Sequence of chain 51.D:
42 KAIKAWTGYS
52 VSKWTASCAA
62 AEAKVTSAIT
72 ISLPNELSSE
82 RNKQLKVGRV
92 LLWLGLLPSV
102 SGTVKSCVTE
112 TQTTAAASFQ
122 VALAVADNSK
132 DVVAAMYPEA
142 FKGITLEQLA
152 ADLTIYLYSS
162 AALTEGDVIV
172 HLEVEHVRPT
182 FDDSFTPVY

The small molecule below binds the protein below.
Small molecule (SMILES): Nc1ncnc2c1ncn2[C@@H]1O[C@H](COO[C@@H]2C[C@@H](CO[P](=O)(O)O[C@H]3[C@@H](O)[C@H](n4cnc5c(N)ncnc54)O[C@@H]3COP(=O)=O)O[C@H]2n2ccc(=O)[nH]c2=O)[C@@H](OOP(O)OC[C@H]2O[C@@H](n3ccc(=O)[nH]c3=O)[C@H](O)[C@@H]2O)[C@H]1O.Op1oo1

Binding-site contacts:
Ligand atom OP2 contacts residue VAL178 of chain 51.E at 4.5 Å.
Ligand atom C6 contacts residue TRP47 of chain 51.D at 3.9 Å (hydrophobic).
Ligand atom N1 contacts residue TRP47 of chain 51.D at 4.3 Å.
Ligand atom C8 contacts residue TRP47 of chain 51.D at 3.8 Å (hydrophobic).
Ligand atom N6 contacts residue TYR50 of chain 51.D at 4.2 Å.
Ligand atom N3 contacts residue TRP47 of chain 51.D at 4.1 Å.
Ligand atom N6 contacts residue THR48 of chain 51.D at 3.3 Å (h-bond).
Ligand atom N1 contacts residue THR48 of chain 51.D at 4.0 Å.
Ligand atom N6 contacts residue TRP47 of chain 51.D at 3.8 Å.
Ligand atom O4' contacts residue TRP47 of chain 51.D at 4.1 Å.
Ligand atom C4 contacts residue TRP47 of chain 51.D at 3.9 Å (hydrophobic).
Ligand atom C5' contacts residue VAL178 of chain 51.E at 4.5 Å (hydrophobic).
Ligand atom C1' contacts residue TRP47 of chain 51.D at 4.3 Å (hydrophobic).
Ligand atom C5 contacts residue TRP47 of chain 51.D at 3.8 Å (hydrophobic).
Ligand atom N7 contacts residue TRP47 of chain 51.D at 3.7 Å.
Ligand atom C6 contacts residue THR48 of chain 51.D at 4.2 Å.
Ligand atom OP2 contacts residue GLY49 of chain 51.E at 4.2 Å.
Ligand atom N9 contacts residue TRP47 of chain 51.D at 3.9 Å.
Ligand atom O4' contacts residue LYS143 of chain 51.D at 4.1 Å.
Ligand atom C2 contacts residue TRP47 of chain 51.D at 4.2 Å (hydrophobic).

Sequence of chain 51.E:
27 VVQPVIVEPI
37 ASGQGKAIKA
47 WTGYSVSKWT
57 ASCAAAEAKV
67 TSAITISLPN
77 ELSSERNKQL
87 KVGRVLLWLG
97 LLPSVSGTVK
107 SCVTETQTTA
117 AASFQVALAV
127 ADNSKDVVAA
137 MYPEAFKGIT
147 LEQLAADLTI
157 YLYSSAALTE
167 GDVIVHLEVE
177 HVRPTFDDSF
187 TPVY